The small molecule below binds the protein below.
Small molecule (SMILES): O=c1[nH]cnc2nc[nH]c12

Binding-site contacts:
Ligand atom C2 contacts residue PHE179 of chain 6.A at 3.7 Å (hydrophobic).
Ligand atom N3 contacts residue VAL197 of chain 6.A at 3.6 Å (h-bond).
Ligand atom C2 contacts residue VAL197 of chain 6.A at 3.6 Å (hydrophobic).
Ligand atom N3 contacts residue MET199 of chain 6.A at 3.6 Å.
Ligand atom C6 contacts residue VAL197 of chain 6.A at 3.9 Å (hydrophobic).
Ligand atom C4 contacts residue GLU198 of chain 6.A at 4.3 Å.
Ligand atom C8 contacts residue GOL1 of chain 6.I at 3.5 Å.
Ligand atom C5 contacts residue VAL197 of chain 6.A at 3.9 Å (hydrophobic).
Ligand atom N9 contacts residue PHE179 of chain 6.A at 4.2 Å.
Ligand atom N9 contacts residue GOL1 of chain 6.I at 2.4 Å (h-bond).
Ligand atom N7 contacts residue VAL197 of chain 6.A at 4.2 Å.
Ligand atom O6 contacts residue PHE179 of chain 6.A at 3.9 Å.
Ligand atom N7 contacts residue PHE179 of chain 6.A at 3.9 Å.
Ligand atom C4 contacts residue GLY112 of chain 6.A at 4.4 Å.
Ligand atom N3 contacts residue GLU198 of chain 6.A at 3.7 Å.
Ligand atom N7 contacts residue GLY112 of chain 6.A at 3.9 Å.
Ligand atom C8 contacts residue GLY112 of chain 6.A at 3.3 Å.
Ligand atom C5 contacts residue PHE179 of chain 6.A at 3.5 Å (hydrophobic).
Ligand atom N9 contacts residue CYS111 of chain 6.A at 4.1 Å.
Ligand atom N9 contacts residue VAL197 of chain 6.A at 3.4 Å (h-bond).
Ligand atom N3 contacts residue PHE179 of chain 6.A at 3.9 Å.
Ligand atom C8 contacts residue PHE179 of chain 6.A at 4.2 Å (hydrophobic).
Ligand atom N3 contacts residue GOL1 of chain 6.I at 3.4 Å (h-bond).
Ligand atom N9 contacts residue GLY112 of chain 6.A at 3.7 Å.
Ligand atom C4 contacts residue VAL197 of chain 6.A at 3.4 Å (hydrophobic).
Ligand atom C6 contacts residue PHE179 of chain 6.A at 3.7 Å (hydrophobic).
Ligand atom C2 contacts residue ALA176 of chain 6.A at 4.3 Å (hydrophobic).
Ligand atom C2 contacts residue MET199 of chain 6.A at 3.4 Å (hydrophobic).
Ligand atom O6 contacts residue VAL225 of chain 6.A at 4.3 Å.
Ligand atom C8 contacts residue VAL197 of chain 6.A at 4.0 Å (hydrophobic).
Ligand atom O6 contacts residue VAL197 of chain 6.A at 3.9 Å.
Ligand atom C8 contacts residue SER222 of chain 6.A at 4.0 Å.
Ligand atom N7 contacts residue VAL225 of chain 6.A at 4.3 Å.
Ligand atom C4 contacts residue PHE179 of chain 6.A at 3.7 Å (hydrophobic).
Ligand atom C8 contacts residue CYS111 of chain 6.A at 3.9 Å (hydrophobic).
Ligand atom N7 contacts residue ASP223 of chain 6.A at 4.4 Å.
Ligand atom C4 contacts residue GOL1 of chain 6.I at 3.2 Å.
Ligand atom C2 contacts residue GLU198 of chain 6.A at 4.2 Å.
Ligand atom N1 contacts residue PHE179 of chain 6.A at 3.6 Å.
Ligand atom N1 contacts residue VAL197 of chain 6.A at 3.6 Å.

Sequence of chain 6.A:
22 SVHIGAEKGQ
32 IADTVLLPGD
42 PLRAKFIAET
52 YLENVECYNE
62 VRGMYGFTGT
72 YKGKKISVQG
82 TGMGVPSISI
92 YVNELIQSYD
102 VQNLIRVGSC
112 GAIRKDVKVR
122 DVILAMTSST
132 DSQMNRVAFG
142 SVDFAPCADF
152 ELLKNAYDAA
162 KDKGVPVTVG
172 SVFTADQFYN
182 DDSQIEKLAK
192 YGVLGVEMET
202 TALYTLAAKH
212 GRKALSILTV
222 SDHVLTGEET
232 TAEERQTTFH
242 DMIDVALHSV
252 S